A protein and the small-molecule ligand that binds it are described below.
Small molecule (SMILES): COc1ccc2oc(C(=O)O)nc2c1

Sequence of chain 1.C:
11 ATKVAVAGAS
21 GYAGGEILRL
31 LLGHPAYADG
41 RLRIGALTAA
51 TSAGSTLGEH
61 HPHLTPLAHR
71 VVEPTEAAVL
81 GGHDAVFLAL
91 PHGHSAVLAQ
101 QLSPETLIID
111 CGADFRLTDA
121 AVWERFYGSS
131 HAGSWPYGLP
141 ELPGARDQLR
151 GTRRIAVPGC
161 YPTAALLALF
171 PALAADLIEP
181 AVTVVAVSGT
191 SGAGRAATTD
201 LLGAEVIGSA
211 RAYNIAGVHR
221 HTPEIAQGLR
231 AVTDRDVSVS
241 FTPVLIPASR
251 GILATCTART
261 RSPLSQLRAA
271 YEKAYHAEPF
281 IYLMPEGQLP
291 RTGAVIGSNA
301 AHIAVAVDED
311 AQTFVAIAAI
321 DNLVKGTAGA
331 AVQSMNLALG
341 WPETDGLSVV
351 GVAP

Binding-site contacts:
Ligand atom C07 contacts residue ALA89 of chain 1.C at 3.9 Å (hydrophobic).
Ligand atom C08 contacts residue LEU90 of chain 1.C at 3.9 Å (hydrophobic).
Ligand atom O13 contacts residue GLY21 of chain 1.C at 3.6 Å.
Ligand atom O02 contacts residue THR327 of chain 1.C at 4.0 Å.
Ligand atom N11 contacts residue ALA23 of chain 1.C at 4.1 Å.
Ligand atom O09 contacts residue ALA89 of chain 1.C at 4.0 Å.
Ligand atom O13 contacts residue TYR22 of chain 1.C at 4.3 Å.
Ligand atom C12 contacts residue ARG195 of chain 1.C at 3.5 Å.
Ligand atom C03 contacts residue ALA23 of chain 1.C at 4.4 Å (hydrophobic).
Ligand atom C12 contacts residue GLY194 of chain 1.C at 4.0 Å.
Ligand atom O14 contacts residue ARG195 of chain 1.C at 2.6 Å (salt-bridge).
Ligand atom O02 contacts residue PO41 of chain 1.J at 3.1 Å (h-bond).
Ligand atom N11 contacts residue TYR22 of chain 1.C at 4.2 Å.
Ligand atom O02 contacts residue ARG116 of chain 1.C at 4.4 Å.
Ligand atom C08 contacts residue PO41 of chain 1.J at 4.0 Å.
Ligand atom C07 contacts residue PRO91 of chain 1.C at 4.3 Å (hydrophobic).
Ligand atom C07 contacts residue LEU90 of chain 1.C at 3.6 Å (hydrophobic).
Ligand atom C06 contacts residue ALA89 of chain 1.C at 4.1 Å (hydrophobic).
Ligand atom C04 contacts residue ALA23 of chain 1.C at 4.0 Å (hydrophobic).
Ligand atom C12 contacts residue TYR22 of chain 1.C at 3.7 Å (hydrophobic).
Ligand atom C05 contacts residue ALA23 of chain 1.C at 4.0 Å (hydrophobic).
Ligand atom O14 contacts residue GLY21 of chain 1.C at 3.7 Å.
Ligand atom C03 contacts residue PO41 of chain 1.J at 3.8 Å.
Ligand atom C10 contacts residue TYR22 of chain 1.C at 4.1 Å (hydrophobic).
Ligand atom O02 contacts residue CYS111 of chain 1.C at 3.6 Å (h-bond).
Ligand atom C01 contacts residue PO41 of chain 1.J at 3.0 Å.
Ligand atom N11 contacts residue GLY194 of chain 1.C at 4.0 Å.
Ligand atom C12 contacts residue GLY21 of chain 1.C at 3.6 Å.
Ligand atom C08 contacts residue CYS111 of chain 1.C at 4.0 Å (hydrophobic).
Ligand atom C10 contacts residue GLY21 of chain 1.C at 4.4 Å.
Ligand atom O14 contacts residue GLY194 of chain 1.C at 3.4 Å.
Ligand atom C01 contacts residue THR327 of chain 1.C at 3.8 Å.
Ligand atom O14 contacts residue TYR22 of chain 1.C at 3.2 Å (h-bond).
Ligand atom C03 contacts residue CYS111 of chain 1.C at 4.3 Å (hydrophobic).
Ligand atom C10 contacts residue GLY194 of chain 1.C at 4.3 Å.
Ligand atom O13 contacts residue ARG195 of chain 1.C at 3.9 Å.